Binding-site contacts:
Ligand atom C2A contacts residue TYR144 of chain 4.A at 3.5 Å (hydrophobic).
Ligand atom C1B contacts residue ILE98 of chain 4.A at 3.6 Å (hydrophobic).
Ligand atom CM3 contacts residue ASN212 of chain 4.A at 3.5 Å.
Ligand atom C1B contacts residue LEU181 of chain 4.A at 3.7 Å (hydrophobic).
Ligand atom N1A contacts residue LEU181 of chain 4.A at 3.7 Å.
Ligand atom C5B contacts residue TYR144 of chain 4.A at 3.5 Å (hydrophobic).
Ligand atom C4 contacts residue TYR190 of chain 4.A at 3.4 Å (hydrophobic).
Ligand atom N3A contacts residue PHE179 of chain 4.A at 3.2 Å.
Ligand atom O1B contacts residue ILE98 of chain 4.A at 3.0 Å.
Ligand atom F3 contacts residue ALA166 of chain 4.A at 2.8 Å.
Ligand atom C3A contacts residue TYR144 of chain 4.A at 3.4 Å (hydrophobic).
Ligand atom N3A contacts residue TYR144 of chain 4.A at 3.7 Å.
Ligand atom O1A contacts residue TYR144 of chain 4.A at 3.1 Å.
Ligand atom CM6 contacts residue LEU184 of chain 4.A at 3.0 Å (hydrophobic).
Ligand atom CM3 contacts residue TYR190 of chain 4.A at 3.5 Å (hydrophobic).
Ligand atom CM6 contacts residue TYR144 of chain 4.A at 3.3 Å (hydrophobic).
Ligand atom F2 contacts residue PHE179 of chain 4.A at 3.3 Å.
Ligand atom CM4 contacts residue TYR142 of chain 4.A at 3.5 Å (hydrophobic).
Ligand atom F3 contacts residue TYR144 of chain 4.A at 2.9 Å.
Ligand atom F1 contacts residue TYR142 of chain 4.A at 3.6 Å.
Ligand atom C1C contacts residue MET214 of chain 4.A at 3.5 Å (hydrophobic).
Ligand atom C2A contacts residue PHE179 of chain 4.A at 3.6 Å (hydrophobic).
Ligand atom N1A contacts residue TYR144 of chain 4.A at 3.1 Å.
Ligand atom N1A contacts residue PHE179 of chain 4.A at 3.7 Å.
Ligand atom F1 contacts residue PHE179 of chain 4.A at 3.8 Å.
Ligand atom F3 contacts residue SER167 of chain 4.A at 3.8 Å.
Ligand atom O1 contacts residue MET214 of chain 4.A at 3.5 Å (h-bond).
Ligand atom C4B contacts residue LEU181 of chain 4.A at 3.5 Å (hydrophobic).
Ligand atom C5B contacts residue LEU181 of chain 4.A at 3.4 Å (hydrophobic).
Ligand atom C3A contacts residue PHE179 of chain 4.A at 3.4 Å (hydrophobic).
Ligand atom F1 contacts residue LEU217 of chain 4.A at 3.4 Å.
Ligand atom F2 contacts residue TYR142 of chain 4.A at 3.6 Å.
Ligand atom CM4 contacts residue PHE179 of chain 4.A at 3.8 Å (hydrophobic).
Ligand atom CM2 contacts residue ILE122 of chain 4.A at 3.5 Å (hydrophobic).
Ligand atom CM6 contacts residue MET214 of chain 4.A at 3.5 Å (hydrophobic).
Ligand atom F3 contacts residue MET143 of chain 4.A at 3.3 Å.
Ligand atom C6B contacts residue LEU181 of chain 4.A at 3.4 Å (hydrophobic).
Ligand atom C5 contacts residue MET214 of chain 4.A at 3.5 Å (hydrophobic).
Ligand atom F3 contacts residue TYR142 of chain 4.A at 2.8 Å.
Ligand atom F2 contacts residue VAL168 of chain 4.A at 2.6 Å.

This small molecule binds to this protein.
Small molecule (SMILES): Cc1cc(CCCOc2c(C)cc(-c3noc(C(F)(F)F)n3)cc2C)on1

Sequence of chain 4.A:
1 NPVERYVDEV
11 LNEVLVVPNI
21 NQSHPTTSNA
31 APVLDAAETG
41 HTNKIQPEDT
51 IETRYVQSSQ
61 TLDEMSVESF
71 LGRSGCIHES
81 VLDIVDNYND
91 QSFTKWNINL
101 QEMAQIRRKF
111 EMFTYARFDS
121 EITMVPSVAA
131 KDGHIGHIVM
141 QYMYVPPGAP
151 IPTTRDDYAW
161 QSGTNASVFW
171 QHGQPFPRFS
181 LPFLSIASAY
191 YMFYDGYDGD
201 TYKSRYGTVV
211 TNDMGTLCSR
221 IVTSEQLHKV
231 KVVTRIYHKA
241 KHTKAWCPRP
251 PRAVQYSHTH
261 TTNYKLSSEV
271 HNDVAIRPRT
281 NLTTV

Sequence of chain 4.C:
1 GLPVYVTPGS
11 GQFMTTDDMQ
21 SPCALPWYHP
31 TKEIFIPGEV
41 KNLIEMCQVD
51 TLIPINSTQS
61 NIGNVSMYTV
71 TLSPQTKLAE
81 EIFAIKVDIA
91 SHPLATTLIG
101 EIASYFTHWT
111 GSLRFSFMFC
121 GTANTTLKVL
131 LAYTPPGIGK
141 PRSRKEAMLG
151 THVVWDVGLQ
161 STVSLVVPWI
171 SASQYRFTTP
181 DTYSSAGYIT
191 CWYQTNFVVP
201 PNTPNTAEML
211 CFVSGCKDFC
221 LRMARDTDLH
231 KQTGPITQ